Binding-site contacts:
Ligand atom C2 contacts residue EDO1 of chain 4.F at 3.2 Å.
Ligand atom N3 contacts residue MN1 of chain 4.B at 2.3 Å.
Ligand atom C1 contacts residue GLU171 of chain 24.A at 3.2 Å.
Ligand atom C4 contacts residue MN1 of chain 4.C at 3.0 Å.
Ligand atom N1 contacts residue IYP1 of chain 4.E at 0.4 Å (h-bond).
Ligand atom O1 contacts residue IYP1 of chain 4.E at 0.2 Å (h-bond).
Ligand atom C6 contacts residue HIS71 of chain 4.A at 3.1 Å.
Ligand atom C6 contacts residue IYP1 of chain 4.E at 0.8 Å.
Ligand atom O2 contacts residue ARG119 of chain 15.A at 3.3 Å (salt-bridge).
Ligand atom P6 contacts residue IYP1 of chain 4.E at 0.1 Å.
Ligand atom C3 contacts residue MN1 of chain 4.C at 3.2 Å.
Ligand atom N1 contacts residue GLU171 of chain 24.A at 3.1 Å (salt-bridge).
Ligand atom O2 contacts residue EDO1 of chain 4.F at 2.9 Å (h-bond).
Ligand atom N3 contacts residue GLU75 of chain 4.A at 3.3 Å (salt-bridge).
Ligand atom C1 contacts residue IYP1 of chain 4.E at 0.1 Å.
Ligand atom O1 contacts residue HIS45 of chain 24.A at 3.2 Å.
Ligand atom O1 contacts residue MN1 of chain 4.C at 2.5 Å.
Ligand atom C3 contacts residue IYP1 of chain 4.E at 0.3 Å.
Ligand atom O6 contacts residue LYS175 of chain 24.A at 2.9 Å (salt-bridge).
Ligand atom N3 contacts residue HIS71 of chain 4.A at 3.2 Å (h-bond).
Ligand atom C5 contacts residue IYP1 of chain 4.E at 0.6 Å.
Ligand atom O4 contacts residue GLN49 of chain 24.A at 2.9 Å (h-bond).
Ligand atom N1 contacts residue HIS72 of chain 4.A at 3.1 Å (h-bond).
Ligand atom O6 contacts residue IYP1 of chain 4.E at 0.1 Å (h-bond).
Ligand atom N3 contacts residue IYP1 of chain 4.E at 0.9 Å.
Ligand atom O1 contacts residue GLU171 of chain 24.A at 2.6 Å (salt-bridge).
Ligand atom C3 contacts residue GLU171 of chain 24.A at 3.3 Å.
Ligand atom C4 contacts residue IYP1 of chain 4.E at 0.5 Å.
Ligand atom O3 contacts residue IYP1 of chain 4.E at 0.2 Å (h-bond).
Ligand atom N1 contacts residue MN1 of chain 4.C at 2.2 Å.
Ligand atom C6 contacts residue MN1 of chain 4.B at 3.1 Å.
Ligand atom N1 contacts residue HIS167 of chain 24.A at 3.2 Å (h-bond).
Ligand atom O5 contacts residue ARG97 of chain 15.A at 2.8 Å (salt-bridge).
Ligand atom O5 contacts residue IYP1 of chain 4.E at 0.1 Å (h-bond).
Ligand atom C6 contacts residue MN1 of chain 4.C at 3.2 Å.
Ligand atom C2 contacts residue IYP1 of chain 4.E at 0.5 Å.
Ligand atom O2 contacts residue IYP1 of chain 4.E at 1.9 Å.
Ligand atom O6 contacts residue ARG97 of chain 15.A at 3.0 Å (salt-bridge).
Ligand atom O4 contacts residue IYP1 of chain 4.E at 0.3 Å (h-bond).
Ligand atom O4 contacts residue HIS53 of chain 24.A at 2.9 Å (h-bond).

Sequence of chain 4.A:
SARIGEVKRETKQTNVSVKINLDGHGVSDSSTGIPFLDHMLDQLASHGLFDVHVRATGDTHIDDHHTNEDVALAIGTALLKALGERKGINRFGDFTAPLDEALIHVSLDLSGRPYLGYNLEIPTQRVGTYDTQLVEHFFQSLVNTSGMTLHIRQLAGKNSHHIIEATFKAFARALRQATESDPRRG

Sequence of chain 15.A:
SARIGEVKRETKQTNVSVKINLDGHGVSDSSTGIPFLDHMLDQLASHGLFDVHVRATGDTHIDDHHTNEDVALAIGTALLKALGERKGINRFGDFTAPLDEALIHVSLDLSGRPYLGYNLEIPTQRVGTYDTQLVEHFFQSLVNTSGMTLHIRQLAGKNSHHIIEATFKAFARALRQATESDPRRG

A small-molecule ligand and the protein it binds are described below.
Small molecule (SMILES): O=P(O)(O)OC[C@H](O)[C@@H](O)c1cnc[nH]1

Sequence of chain 24.A:
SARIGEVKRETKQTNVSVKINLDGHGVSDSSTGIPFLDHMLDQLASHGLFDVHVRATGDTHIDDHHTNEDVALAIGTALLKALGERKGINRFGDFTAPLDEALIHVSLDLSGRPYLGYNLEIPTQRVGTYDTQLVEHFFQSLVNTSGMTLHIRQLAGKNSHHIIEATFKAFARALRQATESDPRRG